Sequence of chain 1.A:
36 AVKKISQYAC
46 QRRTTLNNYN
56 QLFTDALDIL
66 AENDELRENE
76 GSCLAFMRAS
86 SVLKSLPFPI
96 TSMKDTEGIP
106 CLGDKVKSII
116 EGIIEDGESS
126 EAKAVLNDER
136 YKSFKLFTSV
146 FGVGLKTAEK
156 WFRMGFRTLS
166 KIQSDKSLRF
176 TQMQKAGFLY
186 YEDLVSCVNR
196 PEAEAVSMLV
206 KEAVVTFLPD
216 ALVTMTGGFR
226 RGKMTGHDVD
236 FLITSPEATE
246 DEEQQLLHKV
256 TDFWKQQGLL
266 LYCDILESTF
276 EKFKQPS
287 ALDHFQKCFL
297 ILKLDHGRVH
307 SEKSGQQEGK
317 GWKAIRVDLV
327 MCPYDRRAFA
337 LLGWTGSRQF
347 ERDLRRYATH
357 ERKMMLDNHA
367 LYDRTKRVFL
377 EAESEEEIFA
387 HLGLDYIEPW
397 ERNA

Binding-site contacts:
Ligand atom P contacts residue GLY149 of chain 1.A at 3.6 Å.
Ligand atom C3' contacts residue D3T1 of chain 1.D at 3.2 Å.
Ligand atom N1 contacts residue LEU288 of chain 1.A at 3.5 Å.
Ligand atom OP2 contacts residue GLY149 of chain 1.A at 3.7 Å.
Ligand atom OP2 contacts residue LYS151 of chain 1.A at 2.9 Å (salt-bridge).
Ligand atom OP1 contacts residue VAL148 of chain 1.A at 3.4 Å (h-bond).
Ligand atom C2' contacts residue D3T1 of chain 1.D at 3.1 Å.
Ligand atom OP1 contacts residue GLY149 of chain 1.A at 3.1 Å (h-bond).
Ligand atom C8 contacts residue PHE295 of chain 1.A at 3.4 Å (hydrophobic).
Ligand atom O4' contacts residue MET178 of chain 1.A at 3.6 Å.
Ligand atom C5' contacts residue GLY149 of chain 1.A at 3.4 Å.
Ligand atom OP2 contacts residue NA1 of chain 1.E at 3.6 Å (h-bond).
Ligand atom O5' contacts residue LYS151 of chain 1.A at 3.4 Å.
Ligand atom OP1 contacts residue ARG322 of chain 1.A at 3.1 Å (salt-bridge).
Ligand atom P contacts residue ARG322 of chain 1.A at 3.7 Å.
Ligand atom OP1 contacts residue THR152 of chain 1.A at 2.7 Å (h-bond).
Ligand atom O3' contacts residue VAL148 of chain 1.A at 3.7 Å.
Ligand atom OP1 contacts residue GLY147 of chain 1.A at 2.8 Å (h-bond).
Ligand atom OP1 contacts residue VAL145 of chain 1.A at 3.6 Å.
Ligand atom C2' contacts residue TRP340 of chain 1.A at 3.6 Å (hydrophobic).
Ligand atom O4' contacts residue TRP340 of chain 1.A at 3.5 Å.
Ligand atom C4' contacts residue GLY147 of chain 1.A at 3.3 Å.
Ligand atom OP2 contacts residue VAL148 of chain 1.A at 3.7 Å.
Ligand atom C5' contacts residue PHE146 of chain 1.A at 3.7 Å (hydrophobic).
Ligand atom C1' contacts residue TRP340 of chain 1.A at 3.5 Å (hydrophobic).
Ligand atom OP1 contacts residue LYS151 of chain 1.A at 3.4 Å.
Ligand atom O3' contacts residue ARG322 of chain 1.A at 3.1 Å (salt-bridge).
Ligand atom C5' contacts residue ASP324 of chain 1.A at 3.0 Å.
Ligand atom OP1 contacts residue NA1 of chain 1.E at 2.5 Å (h-bond).
Ligand atom O5' contacts residue GLY149 of chain 1.A at 3.3 Å (h-bond).
Ligand atom O3' contacts residue GLY147 of chain 1.A at 3.5 Å.
Ligand atom C6 contacts residue LEU288 of chain 1.A at 3.5 Å (hydrophobic).
Ligand atom P contacts residue NA1 of chain 1.E at 3.5 Å.
Ligand atom O4 contacts residue ALA287 of chain 1.A at 3.5 Å.
Ligand atom OP1 contacts residue HIS232 of chain 1.A at 2.8 Å (h-bond).
Ligand atom C5' contacts residue GLY147 of chain 1.A at 3.1 Å.
Ligand atom C2 contacts residue LEU288 of chain 1.A at 3.6 Å (hydrophobic).
Ligand atom C5 contacts residue LEU288 of chain 1.A at 3.5 Å (hydrophobic).
Ligand atom C2' contacts residue PHE295 of chain 1.A at 3.6 Å (hydrophobic).
Ligand atom C4' contacts residue ASP324 of chain 1.A at 3.1 Å.

This small molecule binds to this protein.
Small molecule (SMILES): Cc1cn([C@H]2CC[C@@H](CO[P](=O)(O)O[C@H]3C[C@H](n4cnc5c(N)ncnc54)O[C@@H]3CO[P](=O)(O)O[C@H]3C[C@H](n4cnc5c(N)ncnc54)O[C@@H]3CO[P](=O)(O)O[C@H]3C[C@H](n4cnc5c(N)ncnc54)O[C@@H]3CO[P](=O)(O)O[C@H]3C[C@H](n4cnc5c(N)ncnc54)O[C@@H]3CO[P](=O)(O)O[C@H]3C[C@H](n4cnc5c(N)ncnc54)O[C@@H]3CO)O2)c(=O)[nH]c1=O